Sequence of chain 1.C:
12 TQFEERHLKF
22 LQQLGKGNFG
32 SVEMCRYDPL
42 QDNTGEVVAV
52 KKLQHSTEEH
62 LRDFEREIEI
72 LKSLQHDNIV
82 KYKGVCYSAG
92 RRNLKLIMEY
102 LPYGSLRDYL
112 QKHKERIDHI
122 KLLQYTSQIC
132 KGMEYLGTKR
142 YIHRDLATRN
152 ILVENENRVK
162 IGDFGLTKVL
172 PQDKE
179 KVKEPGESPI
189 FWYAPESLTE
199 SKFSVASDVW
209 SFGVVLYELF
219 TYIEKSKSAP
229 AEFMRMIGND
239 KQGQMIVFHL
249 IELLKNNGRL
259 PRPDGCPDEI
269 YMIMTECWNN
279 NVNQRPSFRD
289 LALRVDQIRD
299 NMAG

Binding-site contacts:
Ligand atom N2 contacts residue LEU102 of chain 1.C at 3.0 Å (h-bond).
Ligand atom C8 contacts residue GLY105 of chain 1.C at 3.6 Å.
Ligand atom C14 contacts residue ASP109 of chain 1.C at 3.8 Å.
Ligand atom C2 contacts residue ALA50 of chain 1.C at 3.7 Å (hydrophobic).
Ligand atom C18 contacts residue LEU25 of chain 1.C at 3.8 Å (hydrophobic).
Ligand atom N3 contacts residue LEU153 of chain 1.C at 3.5 Å.
Ligand atom C7 contacts residue GLY105 of chain 1.C at 3.5 Å.
Ligand atom C18 contacts residue VAL33 of chain 1.C at 3.8 Å (hydrophobic).
Ligand atom C1 contacts residue LEU153 of chain 1.C at 3.4 Å (hydrophobic).
Ligand atom C24 contacts residue ASP164 of chain 1.C at 3.1 Å.
Ligand atom C3 contacts residue LEU102 of chain 1.C at 3.7 Å (hydrophobic).
Ligand atom C5 contacts residue ALA50 of chain 1.C at 3.8 Å (hydrophobic).
Ligand atom C7 contacts residue LEU102 of chain 1.C at 3.6 Å (hydrophobic).
Ligand atom C3 contacts residue LEU153 of chain 1.C at 3.9 Å (hydrophobic).
Ligand atom C6 contacts residue GLY105 of chain 1.C at 3.6 Å.
Ligand atom C4 contacts residue LEU102 of chain 1.C at 3.6 Å (hydrophobic).
Ligand atom N1 contacts residue VAL33 of chain 1.C at 3.5 Å.
Ligand atom O1 contacts residue ASP164 of chain 1.C at 3.1 Å.
Ligand atom C5 contacts residue GLY163 of chain 1.C at 3.7 Å.
Ligand atom C8 contacts residue LEU25 of chain 1.C at 3.8 Å (hydrophobic).
Ligand atom N4 contacts residue TYR101 of chain 1.C at 3.7 Å.
Ligand atom C19 contacts residue LEU25 of chain 1.C at 3.7 Å (hydrophobic).
Ligand atom C9 contacts residue GLY105 of chain 1.C at 3.8 Å.
Ligand atom N4 contacts residue LEU102 of chain 1.C at 2.8 Å (h-bond).
Ligand atom N1 contacts residue LEU153 of chain 1.C at 3.9 Å.
Ligand atom C6 contacts residue LEU102 of chain 1.C at 3.6 Å (hydrophobic).
Ligand atom C5 contacts residue MET99 of chain 1.C at 3.7 Å (hydrophobic).
Ligand atom C19 contacts residue GLY26 of chain 1.C at 3.7 Å.
Ligand atom C13 contacts residue LEU25 of chain 1.C at 3.5 Å (hydrophobic).
Ligand atom C11 contacts residue GLY105 of chain 1.C at 3.7 Å.
Ligand atom C7 contacts residue TYR101 of chain 1.C at 3.7 Å (hydrophobic).
Ligand atom C3 contacts residue ALA50 of chain 1.C at 3.6 Å (hydrophobic).
Ligand atom C12 contacts residue LEU25 of chain 1.C at 3.1 Å (hydrophobic).
Ligand atom O2 contacts residue ARG150 of chain 1.C at 3.4 Å (salt-bridge).
Ligand atom C10 contacts residue GLY105 of chain 1.C at 3.8 Å.
Ligand atom C25 contacts residue GLY26 of chain 1.C at 3.5 Å.
Ligand atom C4 contacts residue LEU153 of chain 1.C at 3.8 Å (hydrophobic).
Ligand atom C26 contacts residue GLY28 of chain 1.C at 3.6 Å.
Ligand atom C3 contacts residue GLU100 of chain 1.C at 3.3 Å.
Ligand atom C2 contacts residue LEU153 of chain 1.C at 3.6 Å (hydrophobic).

The small molecule below binds the protein below.
Small molecule (SMILES): Cc1cnc(Nc2ccc(N3CCN(C)CC3)cc2)nc1Nc1cccc(S(=O)(=O)NC(C)(C)C)c1